A protein and the small-molecule ligand that binds it are described below.
Small molecule (SMILES): CNC(=O)c1cc2cccnc2s1

Sequence of chain 1.B:
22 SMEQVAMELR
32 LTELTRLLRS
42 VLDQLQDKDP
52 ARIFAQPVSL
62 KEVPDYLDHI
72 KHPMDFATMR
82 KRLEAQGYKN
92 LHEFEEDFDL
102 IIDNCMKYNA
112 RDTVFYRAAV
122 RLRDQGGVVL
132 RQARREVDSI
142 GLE

Binding-site contacts:
Ligand atom C6 contacts residue TYR109 of chain 1.B at 4.4 Å (hydrophobic).
Ligand atom C2 contacts residue PHE116 of chain 1.B at 3.1 Å (hydrophobic).
Ligand atom O1 contacts residue PHE116 of chain 1.B at 3.7 Å.
Ligand atom C2 contacts residue ASN110 of chain 1.B at 3.9 Å.
Ligand atom S1 contacts residue PHE116 of chain 1.B at 2.8 Å.
Ligand atom C1 contacts residue PHE55 of chain 1.B at 3.9 Å (hydrophobic).
Ligand atom C1 contacts residue VAL59 of chain 1.B at 3.7 Å (hydrophobic).
Ligand atom C4 contacts residue TYR109 of chain 1.B at 4.2 Å (hydrophobic).
Ligand atom C5 contacts residue VAL64 of chain 1.B at 4.2 Å (hydrophobic).
Ligand atom C6 contacts residue ASN110 of chain 1.B at 3.9 Å.
Ligand atom N1 contacts residue PHE116 of chain 1.B at 3.6 Å.
Ligand atom O1 contacts residue ASN110 of chain 1.B at 2.9 Å (h-bond).
Ligand atom C1 contacts residue ILE54 of chain 1.B at 3.9 Å (hydrophobic).
Ligand atom C5 contacts residue ASN110 of chain 1.B at 3.9 Å.
Ligand atom C9 contacts residue EDO1 of chain 1.G at 4.4 Å.
Ligand atom C3 contacts residue PHE116 of chain 1.B at 2.8 Å (hydrophobic).
Ligand atom C5 contacts residue PHE116 of chain 1.B at 3.6 Å (hydrophobic).
Ligand atom S1 contacts residue VAL64 of chain 1.B at 4.2 Å.
Ligand atom C1 contacts residue CYS106 of chain 1.B at 4.3 Å (hydrophobic).
Ligand atom N1 contacts residue EDO1 of chain 1.G at 0.7 Å.
Ligand atom C4 contacts residue PHE116 of chain 1.B at 3.0 Å (hydrophobic).
Ligand atom O1 contacts residue EDO1 of chain 1.G at 0.5 Å.
Ligand atom N1 contacts residue ILE54 of chain 1.B at 4.2 Å.
Ligand atom C9 contacts residue PHE116 of chain 1.B at 3.4 Å (hydrophobic).
Ligand atom C4 contacts residue ASN110 of chain 1.B at 3.2 Å.
Ligand atom S1 contacts residue EDO1 of chain 1.G at 3.5 Å (h-bond).
Ligand atom C4 contacts residue EDO1 of chain 1.G at 2.4 Å.
Ligand atom C2 contacts residue EDO1 of chain 1.G at 1.2 Å.
Ligand atom N2 contacts residue VAL64 of chain 1.B at 3.6 Å.
Ligand atom C5 contacts residue EDO1 of chain 1.G at 3.8 Å.
Ligand atom N1 contacts residue VAL59 of chain 1.B at 3.5 Å.
Ligand atom C1 contacts residue EDO1 of chain 1.G at 1.0 Å.
Ligand atom C9 contacts residue VAL64 of chain 1.B at 3.7 Å (hydrophobic).
Ligand atom C3 contacts residue EDO1 of chain 1.G at 2.0 Å.
Ligand atom N2 contacts residue PHE116 of chain 1.B at 4.2 Å.
Ligand atom O1 contacts residue CYS106 of chain 1.B at 3.6 Å.
Ligand atom C8 contacts residue VAL64 of chain 1.B at 4.1 Å (hydrophobic).
Ligand atom C2 contacts residue VAL59 of chain 1.B at 4.1 Å (hydrophobic).
Ligand atom C3 contacts residue ASN110 of chain 1.B at 4.3 Å.